The protein below binds the small molecule below.
Small molecule (SMILES): CC(=O)N[C@H]1[C@H](O[C@H]2[C@H](O)[C@@H](NC(C)=O)CO[C@@H]2CO)O[C@H](CO)[C@@H](O)[C@@H]1O

Sequence of chain 2.A:
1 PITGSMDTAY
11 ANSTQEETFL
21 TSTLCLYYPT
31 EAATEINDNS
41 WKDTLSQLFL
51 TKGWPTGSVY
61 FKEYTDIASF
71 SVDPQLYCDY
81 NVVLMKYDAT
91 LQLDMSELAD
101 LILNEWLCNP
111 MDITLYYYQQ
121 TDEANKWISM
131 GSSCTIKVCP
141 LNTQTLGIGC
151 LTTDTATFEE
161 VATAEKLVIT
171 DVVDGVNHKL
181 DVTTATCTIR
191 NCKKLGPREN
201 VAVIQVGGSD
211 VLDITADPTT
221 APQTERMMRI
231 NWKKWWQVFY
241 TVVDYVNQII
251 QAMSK

Binding-site contacts:
Ligand atom O5 contacts residue ASN12 of chain 2.A at 2.6 Å (h-bond).
Ligand atom C5 contacts residue ASN12 of chain 2.A at 3.9 Å.
Ligand atom N2 contacts residue ASN12 of chain 2.A at 4.0 Å.
Ligand atom C7 contacts residue ASN12 of chain 2.A at 4.3 Å.
Ligand atom C2 contacts residue ASN12 of chain 2.A at 3.5 Å.
Ligand atom C1 contacts residue ASN12 of chain 2.A at 2.1 Å.
Ligand atom O7 contacts residue ASN12 of chain 2.A at 4.2 Å.